The small molecule below binds the protein below.
Small molecule (SMILES): Cc1ccc(C(C)C)cc1

Sequence of chain 13.A:
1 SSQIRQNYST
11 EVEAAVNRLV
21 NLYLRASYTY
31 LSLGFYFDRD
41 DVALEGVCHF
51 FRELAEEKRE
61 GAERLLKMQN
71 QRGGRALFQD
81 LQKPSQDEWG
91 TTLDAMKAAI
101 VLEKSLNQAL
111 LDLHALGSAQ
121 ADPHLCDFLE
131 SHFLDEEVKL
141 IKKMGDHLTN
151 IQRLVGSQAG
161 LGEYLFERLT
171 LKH

Binding-site contacts:
Ligand atom C6 contacts residue HIS49 of chain 13.A at 3.9 Å.
Ligand atom C5 contacts residue HIS173 of chain 13.A at 4.2 Å.
Ligand atom C4 contacts residue RU1 of chain 13.C at 2.6 Å.
Ligand atom C9 contacts residue HIS49 of chain 13.A at 4.2 Å.
Ligand atom C5 contacts residue RU1 of chain 13.C at 2.6 Å.
Ligand atom C1 contacts residue RU1 of chain 13.C at 3.6 Å.
Ligand atom C2 contacts residue RU1 of chain 13.C at 2.6 Å.
Ligand atom C5 contacts residue HIS49 of chain 13.A at 3.8 Å.
Ligand atom C8 contacts residue RU1 of chain 13.C at 3.5 Å.
Ligand atom C6 contacts residue RU1 of chain 13.C at 3.6 Å.
Ligand atom C2 contacts residue HIS173 of chain 13.A at 3.9 Å.
Ligand atom C4 contacts residue GLU53 of chain 13.A at 4.2 Å.
Ligand atom C10 contacts residue RU1 of chain 13.C at 2.5 Å.
Ligand atom C1 contacts residue GLU53 of chain 13.A at 3.6 Å.
Ligand atom C3 contacts residue RU1 of chain 13.C at 2.6 Å.
Ligand atom C3 contacts residue GLU53 of chain 13.A at 3.6 Å.
Ligand atom C2 contacts residue GLU53 of chain 13.A at 3.5 Å.
Ligand atom C10 contacts residue GLU53 of chain 13.A at 4.0 Å.
Ligand atom C8 contacts residue HIS49 of chain 13.A at 3.3 Å.
Ligand atom C10 contacts residue HIS173 of chain 13.A at 3.4 Å.
Ligand atom C9 contacts residue RU1 of chain 13.C at 2.5 Å.
Ligand atom C9 contacts residue HIS173 of chain 13.A at 3.5 Å.
Ligand atom C3 contacts residue HIS49 of chain 13.A at 4.1 Å.
Ligand atom C4 contacts residue HIS49 of chain 13.A at 3.7 Å.
Ligand atom C8 contacts residue HIS173 of chain 13.A at 3.8 Å.